Binding-site contacts:
Ligand atom N1 contacts residue ASN18 of chain 1.A at 3.4 Å.
Ligand atom O2' contacts residue LEU123 of chain 1.A at 3.6 Å.
Ligand atom C5' contacts residue GLY124 of chain 1.A at 4.4 Å.
Ligand atom O2' contacts residue GLY124 of chain 1.A at 4.3 Å.
Ligand atom C2 contacts residue ASN18 of chain 1.A at 3.6 Å.
Ligand atom N3 contacts residue ASN18 of chain 1.A at 4.1 Å.
Ligand atom C4' contacts residue ALA122 of chain 1.A at 4.3 Å (hydrophobic).
Ligand atom N2 contacts residue ASN18 of chain 1.A at 3.8 Å.
Ligand atom C5 contacts residue ASN18 of chain 1.A at 3.6 Å.
Ligand atom C6 contacts residue ASN18 of chain 1.A at 3.2 Å.
Ligand atom O3' contacts residue LEU123 of chain 1.A at 4.3 Å.
Ligand atom O6 contacts residue ASN18 of chain 1.A at 3.3 Å (h-bond).
Ligand atom O2' contacts residue ALA122 of chain 1.A at 4.2 Å.
Ligand atom C5' contacts residue LEU123 of chain 1.A at 3.8 Å (hydrophobic).
Ligand atom O2' contacts residue GLY124 of chain 1.A at 3.2 Å.
Ligand atom C4' contacts residue GLY124 of chain 1.A at 3.8 Å.
Ligand atom N7 contacts residue ASN18 of chain 1.A at 4.3 Å.
Ligand atom C4 contacts residue ASN18 of chain 1.A at 4.2 Å.
Ligand atom O4' contacts residue GLY124 of chain 1.A at 4.0 Å.

Sequence of chain 1.A:
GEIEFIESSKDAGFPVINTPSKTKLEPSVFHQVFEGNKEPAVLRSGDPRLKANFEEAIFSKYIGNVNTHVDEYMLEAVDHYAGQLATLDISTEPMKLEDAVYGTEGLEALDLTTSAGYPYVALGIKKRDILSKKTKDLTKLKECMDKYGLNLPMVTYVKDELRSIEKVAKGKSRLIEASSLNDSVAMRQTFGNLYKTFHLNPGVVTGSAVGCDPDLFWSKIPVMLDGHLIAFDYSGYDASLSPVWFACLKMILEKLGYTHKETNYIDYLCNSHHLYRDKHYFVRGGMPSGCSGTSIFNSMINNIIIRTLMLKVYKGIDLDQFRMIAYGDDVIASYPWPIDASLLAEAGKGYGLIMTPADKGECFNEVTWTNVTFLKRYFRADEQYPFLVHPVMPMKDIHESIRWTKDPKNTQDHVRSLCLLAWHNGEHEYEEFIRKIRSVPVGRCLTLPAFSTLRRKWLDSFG

The small molecule below binds the protein below.
Small molecule (SMILES): Nc1nc(=O)c2ncn([C@@H]3O[C@H](CO[P](=O)(O)O[C@H]4[C@@H](O)[C@H](n5cnc6c(N)ncnc65)O[C@@H]4CO[P](=O)(O)O[C@H]4[C@@H](O)[C@H](n5cnc6c(=O)nc(N)[nH]c65)O[C@@H]4CO[P](=O)(O)O[C@H]4[C@@H](O)[C@H](n5cnc6c(=O)nc(N)[nH]c65)O[C@@H]4COP(=O)=O)[C@@H](O[P](=O)(O)OC[C@H]4O[C@@H](n5cnc6c(N)ncnc65)[C@H](O)[C@@H]4O)[C@H]3O)c2[nH]1